This protein binds this small molecule.
Small molecule (SMILES): CC(=O)N[C@H]1[C@H](O[C@H]2[C@H](O[C@@H]3O[C@@H](C)[C@@H](O)[C@@H](O)[C@@H]3O)[C@@H](NC(C)=O)CO[C@@H]2CO)O[C@H](CO)[C@@H](O[C@@H]2O[C@H](CO)[C@@H](O)[C@H](O)[C@@H]2O)[C@@H]1O

Sequence of chain 1.A:
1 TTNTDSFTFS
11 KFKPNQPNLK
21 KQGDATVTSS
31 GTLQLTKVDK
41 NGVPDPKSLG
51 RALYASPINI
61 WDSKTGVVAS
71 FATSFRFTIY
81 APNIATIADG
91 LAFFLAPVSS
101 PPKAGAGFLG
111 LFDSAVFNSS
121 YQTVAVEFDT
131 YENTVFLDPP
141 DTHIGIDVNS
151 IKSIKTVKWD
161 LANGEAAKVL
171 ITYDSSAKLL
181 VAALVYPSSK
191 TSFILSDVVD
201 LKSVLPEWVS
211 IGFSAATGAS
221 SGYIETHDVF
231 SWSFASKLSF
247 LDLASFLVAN

Binding-site contacts:
Ligand atom C8 contacts residue PHE117 of chain 1.A at 3.9 Å (hydrophobic).
Ligand atom C7 contacts residue ASN118 of chain 1.A at 3.3 Å.
Ligand atom O7 contacts residue VAL116 of chain 1.A at 4.1 Å.
Ligand atom N2 contacts residue ASN118 of chain 1.A at 2.8 Å (h-bond).
Ligand atom O5 contacts residue ASN118 of chain 1.A at 2.3 Å (h-bond).
Ligand atom C4 contacts residue ASN118 of chain 1.A at 4.0 Å.
Ligand atom O7 contacts residue ASN118 of chain 1.A at 3.3 Å (h-bond).
Ligand atom C3 contacts residue ASN118 of chain 1.A at 3.6 Å.
Ligand atom C2 contacts residue ASN118 of chain 1.A at 2.2 Å.
Ligand atom C5 contacts residue ASN118 of chain 1.A at 3.6 Å.
Ligand atom C1 contacts residue SER120 of chain 1.A at 4.2 Å.
Ligand atom C7 contacts residue PHE117 of chain 1.A at 3.7 Å (hydrophobic).
Ligand atom C8 contacts residue ASN118 of chain 1.A at 4.5 Å.
Ligand atom O7 contacts residue PHE117 of chain 1.A at 3.2 Å (h-bond).
Ligand atom C1 contacts residue ASN118 of chain 1.A at 1.4 Å.